This small molecule binds to this protein.
Small molecule (SMILES): CC(=O)O[C@H]1C(=O)[C@@]2(C)[C@H]([C@H](OC(=O)c3ccccc3)[C@]3(O)C[C@H](OC(=O)[C@H](O)[C@@H](NC(=O)c4ccccc4)c4ccccc4)C(C)=C1C3(C)C)[C@]1(OC(C)=O)CO[C@@H]1C[C@@H]2O

Binding-site contacts:
Ligand atom C27 contacts residue ARG359 of chain 1.P at 3.6 Å.
Ligand atom C32 contacts residue VAL23 of chain 1.P at 3.7 Å (hydrophobic).
Ligand atom O12 contacts residue ARG359 of chain 1.P at 3.5 Å (salt-bridge).
Ligand atom C08 contacts residue HIS227 of chain 1.P at 3.3 Å.
Ligand atom C30 contacts residue HIS227 of chain 1.P at 3.5 Å.
Ligand atom C39 contacts residue SER234 of chain 1.P at 3.8 Å.
Ligand atom O06 contacts residue PRO272 of chain 1.P at 3.3 Å (h-bond).
Ligand atom C15 contacts residue PRO272 of chain 1.P at 3.2 Å (hydrophobic).
Ligand atom C14 contacts residue THR274 of chain 1.P at 3.5 Å.
Ligand atom C08 contacts residue ASP224 of chain 1.P at 3.7 Å.
Ligand atom C40 contacts residue ALA231 of chain 1.P at 3.6 Å (hydrophobic).
Ligand atom O13 contacts residue ARG359 of chain 1.P at 3.1 Å (salt-bridge).
Ligand atom C16 contacts residue THR274 of chain 1.P at 3.1 Å.
Ligand atom C06 contacts residue LEU228 of chain 1.P at 3.9 Å (hydrophobic).
Ligand atom C41 contacts residue SER234 of chain 1.P at 3.2 Å.
Ligand atom C28 contacts residue ARG359 of chain 1.P at 3.4 Å.
Ligand atom C31 contacts residue HIS227 of chain 1.P at 3.7 Å.
Ligand atom C32 contacts residue ASP26 of chain 1.P at 3.6 Å.
Ligand atom C15 contacts residue THR274 of chain 1.P at 3.7 Å.
Ligand atom O06 contacts residue THR274 of chain 1.P at 3.0 Å (h-bond).
Ligand atom C07 contacts residue ASP224 of chain 1.P at 3.3 Å.
Ligand atom C19 contacts residue THR274 of chain 1.P at 3.9 Å.
Ligand atom O05 contacts residue LEU361 of chain 1.P at 3.5 Å.
Ligand atom C09 contacts residue HIS227 of chain 1.P at 3.7 Å.
Ligand atom C40 contacts residue SER234 of chain 1.P at 2.9 Å.
Ligand atom C36 contacts residue HIS227 of chain 1.P at 3.3 Å.
Ligand atom C42 contacts residue ARG359 of chain 1.P at 3.8 Å.
Ligand atom C16 contacts residue PRO272 of chain 1.P at 3.8 Å (hydrophobic).
Ligand atom C33 contacts residue ASP26 of chain 1.P at 3.4 Å.
Ligand atom C13 contacts residue PHE270 of chain 1.P at 3.7 Å (hydrophobic).
Ligand atom C17 contacts residue LEU361 of chain 1.P at 3.8 Å (hydrophobic).
Ligand atom C42 contacts residue VAL23 of chain 1.P at 3.7 Å (hydrophobic).
Ligand atom C44 contacts residue LEU361 of chain 1.P at 3.9 Å (hydrophobic).
Ligand atom O07 contacts residue LEU361 of chain 1.P at 3.7 Å.
Ligand atom C07 contacts residue LEU228 of chain 1.P at 3.6 Å (hydrophobic).
Ligand atom C07 contacts residue HIS227 of chain 1.P at 3.6 Å.
Ligand atom C41 contacts residue VAL23 of chain 1.P at 3.7 Å (hydrophobic).
Ligand atom O14 contacts residue HIS227 of chain 1.P at 2.6 Å (h-bond).
Ligand atom C39 contacts residue ALA231 of chain 1.P at 3.5 Å (hydrophobic).
Ligand atom O08 contacts residue GLN279 of chain 1.P at 3.4 Å (h-bond).

Sequence of chain 1.P:
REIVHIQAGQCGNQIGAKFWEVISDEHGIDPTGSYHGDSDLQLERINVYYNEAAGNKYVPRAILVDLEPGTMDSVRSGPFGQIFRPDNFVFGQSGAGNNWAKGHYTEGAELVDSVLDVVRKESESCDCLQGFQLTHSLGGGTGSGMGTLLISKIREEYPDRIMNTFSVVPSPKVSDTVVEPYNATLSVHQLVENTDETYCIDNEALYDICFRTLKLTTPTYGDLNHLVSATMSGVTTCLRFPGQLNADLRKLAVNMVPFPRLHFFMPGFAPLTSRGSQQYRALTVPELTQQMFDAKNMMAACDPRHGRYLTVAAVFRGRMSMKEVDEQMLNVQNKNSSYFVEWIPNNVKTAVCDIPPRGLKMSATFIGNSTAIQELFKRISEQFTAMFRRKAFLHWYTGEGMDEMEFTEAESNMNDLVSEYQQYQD